Sequence of chain 1.A:
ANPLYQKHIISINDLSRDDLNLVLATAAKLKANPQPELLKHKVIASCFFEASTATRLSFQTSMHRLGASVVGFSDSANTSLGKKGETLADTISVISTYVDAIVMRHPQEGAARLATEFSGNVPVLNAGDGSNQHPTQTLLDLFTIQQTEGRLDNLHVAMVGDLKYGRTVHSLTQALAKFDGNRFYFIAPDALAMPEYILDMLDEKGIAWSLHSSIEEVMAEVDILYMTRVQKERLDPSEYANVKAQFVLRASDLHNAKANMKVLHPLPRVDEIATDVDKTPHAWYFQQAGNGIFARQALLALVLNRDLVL

Sequence of chain 3.A:
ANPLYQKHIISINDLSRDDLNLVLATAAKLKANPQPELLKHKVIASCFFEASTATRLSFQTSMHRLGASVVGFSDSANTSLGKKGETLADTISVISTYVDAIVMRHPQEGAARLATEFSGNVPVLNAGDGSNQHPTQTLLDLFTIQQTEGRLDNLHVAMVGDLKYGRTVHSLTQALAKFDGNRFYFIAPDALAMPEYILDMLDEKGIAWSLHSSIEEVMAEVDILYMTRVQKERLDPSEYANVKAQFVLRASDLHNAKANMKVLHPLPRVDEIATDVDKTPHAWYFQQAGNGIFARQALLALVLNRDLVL

Binding-site contacts:
Ligand atom O2 contacts residue ARG167 of chain 3.A at 3.0 Å (salt-bridge).
Ligand atom O3P contacts residue SER52 of chain 3.A at 2.7 Å (h-bond).
Ligand atom C3 contacts residue LEU267 of chain 3.A at 3.5 Å (hydrophobic).
Ligand atom C1P contacts residue LEU267 of chain 3.A at 3.4 Å (hydrophobic).
Ligand atom O1 contacts residue GLN137 of chain 3.A at 3.5 Å (h-bond).
Ligand atom C2 contacts residue LEU267 of chain 3.A at 3.7 Å (hydrophobic).
Ligand atom O3P contacts residue ALA54 of chain 3.A at 3.7 Å.
Ligand atom O3 contacts residue LYS84 of chain 1.A at 3.5 Å (salt-bridge).
Ligand atom O2P contacts residue ALA54 of chain 3.A at 3.0 Å (h-bond).
Ligand atom C1 contacts residue THR55 of chain 3.A at 3.8 Å.
Ligand atom O3P contacts residue ARG105 of chain 3.A at 3.2 Å (salt-bridge).
Ligand atom C4 contacts residue HIS134 of chain 3.A at 3.8 Å.
Ligand atom C4 contacts residue ARG167 of chain 3.A at 3.8 Å.
Ligand atom O1 contacts residue ARG105 of chain 3.A at 3.3 Å (salt-bridge).
Ligand atom C5 contacts residue LEU267 of chain 3.A at 3.6 Å (hydrophobic).
Ligand atom O1P contacts residue ARG105 of chain 3.A at 3.0 Å (salt-bridge).
Ligand atom P contacts residue ALA54 of chain 3.A at 3.9 Å.
Ligand atom O4 contacts residue LYS84 of chain 1.A at 3.3 Å.
Ligand atom O2 contacts residue HIS134 of chain 3.A at 3.5 Å.
Ligand atom O4 contacts residue PRO268 of chain 3.A at 3.5 Å.
Ligand atom O3 contacts residue ARG167 of chain 3.A at 3.1 Å (salt-bridge).
Ligand atom O2P contacts residue SER80 of chain 1.A at 2.8 Å (h-bond).
Ligand atom C1 contacts residue LEU267 of chain 3.A at 3.5 Å (hydrophobic).
Ligand atom N2 contacts residue LEU267 of chain 3.A at 2.8 Å (h-bond).
Ligand atom C5 contacts residue ARG229 of chain 3.A at 3.4 Å.
Ligand atom P contacts residue SER80 of chain 1.A at 3.5 Å.
Ligand atom O4 contacts residue ARG229 of chain 3.A at 3.0 Å (salt-bridge).
Ligand atom O5 contacts residue GLN231 of chain 3.A at 3.4 Å (h-bond).
Ligand atom O3 contacts residue ARG105 of chain 3.A at 3.5 Å (salt-bridge).
Ligand atom P contacts residue SER52 of chain 3.A at 3.9 Å.
Ligand atom O1P contacts residue SER80 of chain 1.A at 3.1 Å (h-bond).
Ligand atom O1P contacts residue LYS84 of chain 1.A at 3.2 Å (salt-bridge).
Ligand atom O1P contacts residue ALA51 of chain 3.A at 3.9 Å.
Ligand atom O1 contacts residue HIS134 of chain 3.A at 2.9 Å (h-bond).
Ligand atom O5 contacts residue ARG229 of chain 3.A at 3.1 Å (salt-bridge).
Ligand atom O1 contacts residue THR55 of chain 3.A at 2.9 Å (h-bond).
Ligand atom C5 contacts residue PRO268 of chain 3.A at 3.8 Å (hydrophobic).
Ligand atom O3P contacts residue THR55 of chain 3.A at 2.9 Å (h-bond).
Ligand atom O2P contacts residue THR53 of chain 3.A at 3.0 Å (h-bond).
Ligand atom P contacts residue ARG105 of chain 3.A at 3.8 Å.

A small-molecule ligand and the protein it binds are described below.
Small molecule (SMILES): O=C(O)C[C@H](NC(=O)CP(=O)(O)O)C(=O)O